This small molecule binds to this protein.
Small molecule (SMILES): CC(=O)N[C@H]1[C@H](O[C@H]2[C@H](O)[C@@H](NC(C)=O)CO[C@@H]2CO)O[C@H](CO)[C@@H](O)[C@@H]1O

Binding-site contacts:
Ligand atom C1 contacts residue THR156 of chain 55.E at 3.6 Å.
Ligand atom O6 contacts residue MET151 of chain 55.E at 3.5 Å.
Ligand atom N2 contacts residue ASN154 of chain 55.E at 4.0 Å.
Ligand atom C7 contacts residue THR156 of chain 55.E at 3.6 Å.
Ligand atom N2 contacts residue THR156 of chain 55.E at 3.2 Å.
Ligand atom O7 contacts residue ASN154 of chain 55.E at 3.2 Å (h-bond).
Ligand atom C3 contacts residue THR156 of chain 55.E at 4.4 Å.
Ligand atom C2 contacts residue ASN154 of chain 55.E at 4.1 Å.
Ligand atom C2 contacts residue THR156 of chain 55.E at 3.9 Å.
Ligand atom O7 contacts residue THR156 of chain 55.E at 4.5 Å.
Ligand atom C8 contacts residue THR156 of chain 55.E at 3.7 Å.
Ligand atom C8 contacts residue ASN154 of chain 55.E at 4.5 Å.
Ligand atom O5 contacts residue ASN154 of chain 55.E at 3.8 Å.
Ligand atom C7 contacts residue ASN154 of chain 55.E at 3.7 Å.
Ligand atom O5 contacts residue MET151 of chain 55.E at 4.2 Å.
Ligand atom C1 contacts residue ASN154 of chain 55.E at 3.1 Å.

Sequence of chain 55.E:
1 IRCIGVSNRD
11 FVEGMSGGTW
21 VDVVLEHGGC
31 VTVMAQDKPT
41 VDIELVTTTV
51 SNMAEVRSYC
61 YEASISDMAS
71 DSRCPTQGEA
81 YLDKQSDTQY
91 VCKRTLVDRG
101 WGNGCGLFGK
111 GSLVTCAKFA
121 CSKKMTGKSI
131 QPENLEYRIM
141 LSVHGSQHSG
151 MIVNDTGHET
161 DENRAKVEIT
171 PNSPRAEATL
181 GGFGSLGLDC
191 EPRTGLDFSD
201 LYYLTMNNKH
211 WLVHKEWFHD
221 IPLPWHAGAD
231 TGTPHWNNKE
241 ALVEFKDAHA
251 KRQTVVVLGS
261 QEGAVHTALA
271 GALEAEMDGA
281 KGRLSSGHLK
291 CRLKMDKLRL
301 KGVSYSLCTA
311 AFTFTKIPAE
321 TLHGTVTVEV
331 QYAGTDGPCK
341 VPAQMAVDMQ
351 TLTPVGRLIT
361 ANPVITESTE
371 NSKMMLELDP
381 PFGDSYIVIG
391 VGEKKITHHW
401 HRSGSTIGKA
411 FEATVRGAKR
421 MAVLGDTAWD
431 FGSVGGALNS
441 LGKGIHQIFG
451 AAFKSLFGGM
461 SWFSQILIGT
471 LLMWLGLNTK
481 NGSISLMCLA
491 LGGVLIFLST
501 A